Sequence of chain 2.C:
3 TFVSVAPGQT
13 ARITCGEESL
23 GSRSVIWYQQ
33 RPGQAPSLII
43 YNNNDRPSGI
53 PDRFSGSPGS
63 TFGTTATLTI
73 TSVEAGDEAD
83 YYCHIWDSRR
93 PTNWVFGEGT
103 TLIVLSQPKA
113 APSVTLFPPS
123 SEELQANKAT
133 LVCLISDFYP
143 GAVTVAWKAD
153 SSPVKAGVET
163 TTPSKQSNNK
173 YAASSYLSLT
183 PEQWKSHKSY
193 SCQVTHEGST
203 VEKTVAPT

Sequence of chain 2.A:
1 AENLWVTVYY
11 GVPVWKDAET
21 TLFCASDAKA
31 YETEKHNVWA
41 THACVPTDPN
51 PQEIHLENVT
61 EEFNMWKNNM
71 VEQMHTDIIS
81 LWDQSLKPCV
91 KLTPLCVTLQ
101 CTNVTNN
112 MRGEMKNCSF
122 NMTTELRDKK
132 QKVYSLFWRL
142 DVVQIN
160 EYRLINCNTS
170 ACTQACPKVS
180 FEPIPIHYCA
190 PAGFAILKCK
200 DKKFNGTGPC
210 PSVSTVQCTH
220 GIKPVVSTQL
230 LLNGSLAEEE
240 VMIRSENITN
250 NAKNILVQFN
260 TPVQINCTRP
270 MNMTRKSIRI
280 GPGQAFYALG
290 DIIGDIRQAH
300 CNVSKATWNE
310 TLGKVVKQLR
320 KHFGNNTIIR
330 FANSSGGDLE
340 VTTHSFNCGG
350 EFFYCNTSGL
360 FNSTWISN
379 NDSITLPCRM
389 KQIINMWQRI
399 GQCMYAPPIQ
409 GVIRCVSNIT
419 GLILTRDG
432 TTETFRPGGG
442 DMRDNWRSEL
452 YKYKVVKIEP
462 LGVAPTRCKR

The small molecule below binds the protein below.
Small molecule (SMILES): CC(=O)N[C@H]1[C@H](O[C@H]2[C@H](O)[C@@H](NC(C)=O)CO[C@@H]2CO)O[C@H](CO)[C@@H](O[C@@H]2O[C@H](CO[C@H]3O[C@H](CO)[C@@H](O)[C@H](O)[C@@H]3O)[C@@H](O)[C@H](O[C@H]3O[C@H](CO)[C@@H](O)[C@H](O)[C@@H]3O)[C@@H]2O)[C@@H]1O

Binding-site contacts:
Ligand atom C7 contacts residue ASN118 of chain 2.A at 3.5 Å.
Ligand atom C7 contacts residue THR105 of chain 2.A at 4.3 Å.
Ligand atom C1 contacts residue TYR135 of chain 2.A at 4.2 Å (hydrophobic).
Ligand atom O3 contacts residue TYR135 of chain 2.A at 4.3 Å.
Ligand atom C8 contacts residue ARG91 of chain 2.C at 4.2 Å.
Ligand atom O7 contacts residue THR105 of chain 2.A at 3.2 Å (h-bond).
Ligand atom C7 contacts residue TYR135 of chain 2.A at 4.3 Å (hydrophobic).
Ligand atom O7 contacts residue TYR135 of chain 2.A at 3.8 Å.
Ligand atom N2 contacts residue ASP290 of chain 2.A at 4.4 Å.
Ligand atom C3 contacts residue ASN118 of chain 2.A at 3.8 Å.
Ligand atom C3 contacts residue TYR135 of chain 2.A at 4.0 Å (hydrophobic).
Ligand atom C1 contacts residue ASN118 of chain 2.A at 1.4 Å.
Ligand atom O7 contacts residue ASN118 of chain 2.A at 3.7 Å.
Ligand atom O5 contacts residue ASN118 of chain 2.A at 2.4 Å (h-bond).
Ligand atom C4 contacts residue ASN118 of chain 2.A at 4.3 Å.
Ligand atom C5 contacts residue TYR135 of chain 2.A at 4.5 Å (hydrophobic).
Ligand atom C2 contacts residue TYR135 of chain 2.A at 4.5 Å (hydrophobic).
Ligand atom O4 contacts residue TYR135 of chain 2.A at 4.1 Å.
Ligand atom C2 contacts residue ASN118 of chain 2.A at 2.5 Å.
Ligand atom C5 contacts residue ASN118 of chain 2.A at 3.7 Å.
Ligand atom C8 contacts residue ILE291 of chain 2.A at 4.0 Å (hydrophobic).
Ligand atom N2 contacts residue ASN118 of chain 2.A at 2.9 Å (h-bond).
Ligand atom C8 contacts residue ASP290 of chain 2.A at 3.8 Å.
Ligand atom N2 contacts residue TYR135 of chain 2.A at 4.4 Å.